This protein binds this small molecule.
Small molecule (SMILES): CSCC[C@H](NC(=O)[C@@H](N)Cc1ccc(O)cc1)C(=O)N[C@@H](CC(N)=O)C(=O)N[C@@H](CS)C(=O)N[C@@H](CO)C(=O)N[C@@H](CC(C)C)C(=O)N1CCC[C@H]1C(=O)N[C@H](C(=O)N[C@H](CO)Cc1ccc(O)cc1)[C@@H](C)O

Binding-site contacts:
Ligand atom CG contacts residue TYR99 of chain 1.A at 3.1 Å (hydrophobic).
Ligand atom CE1 contacts residue ARG147 of chain 1.A at 3.3 Å.
Ligand atom N contacts residue TYR171 of chain 1.A at 2.8 Å (h-bond).
Ligand atom OG contacts residue ARG155 of chain 1.A at 3.5 Å.
Ligand atom N contacts residue ARG62 of chain 1.A at 3.4 Å (salt-bridge).
Ligand atom N contacts residue TYR99 of chain 1.A at 3.1 Å (h-bond).
Ligand atom CE1 contacts residue ASP116 of chain 1.A at 3.4 Å.
Ligand atom O contacts residue TYR84 of chain 1.A at 3.2 Å (h-bond).
Ligand atom C contacts residue GLU152 of chain 1.A at 3.4 Å.
Ligand atom CG contacts residue TRP167 of chain 1.A at 3.3 Å (hydrophobic).
Ligand atom C contacts residue TYR84 of chain 1.A at 3.3 Å (hydrophobic).
Ligand atom CE contacts residue MET45 of chain 1.A at 3.2 Å (hydrophobic).
Ligand atom CG contacts residue TYR159 of chain 1.A at 3.5 Å (hydrophobic).
Ligand atom CD2 contacts residue ASN70 of chain 1.A at 3.4 Å.
Ligand atom O contacts residue ARG147 of chain 1.A at 2.7 Å (salt-bridge).
Ligand atom CA contacts residue SER143 of chain 1.A at 3.2 Å.
Ligand atom CB contacts residue GLU152 of chain 1.A at 3.3 Å.
Ligand atom O contacts residue THR80 of chain 1.A at 3.5 Å.
Ligand atom CD2 contacts residue TRP167 of chain 1.A at 3.1 Å (hydrophobic).
Ligand atom OH contacts residue ASP116 of chain 1.A at 2.7 Å (salt-bridge).
Ligand atom ND2 contacts residue MET156 of chain 1.A at 3.4 Å (h-bond).
Ligand atom CD2 contacts residue ASN77 of chain 1.A at 3.4 Å.
Ligand atom O contacts residue TYR159 of chain 1.A at 2.6 Å (h-bond).
Ligand atom O contacts residue ARG62 of chain 1.A at 2.9 Å (salt-bridge).
Ligand atom N contacts residue GLU63 of chain 1.A at 3.2 Å (salt-bridge).
Ligand atom CZ contacts residue ASP116 of chain 1.A at 3.3 Å.
Ligand atom CZ contacts residue ARG147 of chain 1.A at 3.3 Å.
Ligand atom N contacts residue ARG62 of chain 1.A at 3.4 Å (salt-bridge).
Ligand atom CA contacts residue GLU152 of chain 1.A at 3.0 Å.
Ligand atom CG contacts residue TYR9 of chain 1.A at 3.1 Å (hydrophobic).
Ligand atom SD contacts residue MET45 of chain 1.A at 3.4 Å.
Ligand atom N contacts residue TYR7 of chain 1.A at 3.0 Å (h-bond).
Ligand atom OG1 contacts residue GLU152 of chain 1.A at 2.2 Å (salt-bridge).
Ligand atom N contacts residue GLU152 of chain 1.A at 2.8 Å (salt-bridge).
Ligand atom OH contacts residue ARG62 of chain 1.A at 3.5 Å (salt-bridge).
Ligand atom CB contacts residue TRP167 of chain 1.A at 3.1 Å (hydrophobic).
Ligand atom CE contacts residue SER67 of chain 1.A at 3.4 Å.
Ligand atom ND2 contacts residue TYR159 of chain 1.A at 3.3 Å.
Ligand atom CE contacts residue GLU63 of chain 1.A at 3.2 Å.
Ligand atom C contacts residue SER143 of chain 1.A at 2.9 Å.

Sequence of chain 1.A:
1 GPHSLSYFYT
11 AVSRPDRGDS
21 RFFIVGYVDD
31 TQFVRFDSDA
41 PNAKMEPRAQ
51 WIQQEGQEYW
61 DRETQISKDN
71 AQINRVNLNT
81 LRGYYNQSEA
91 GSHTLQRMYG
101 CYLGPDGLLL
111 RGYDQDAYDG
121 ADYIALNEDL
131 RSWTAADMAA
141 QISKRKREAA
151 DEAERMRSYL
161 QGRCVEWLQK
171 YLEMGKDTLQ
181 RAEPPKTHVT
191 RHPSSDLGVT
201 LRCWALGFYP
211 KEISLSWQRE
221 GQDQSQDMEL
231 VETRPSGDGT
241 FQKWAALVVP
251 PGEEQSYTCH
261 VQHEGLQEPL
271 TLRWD